The small molecule below binds the protein below.
Small molecule (SMILES): CC(=O)C(=O)O

Sequence of chain 1.A:
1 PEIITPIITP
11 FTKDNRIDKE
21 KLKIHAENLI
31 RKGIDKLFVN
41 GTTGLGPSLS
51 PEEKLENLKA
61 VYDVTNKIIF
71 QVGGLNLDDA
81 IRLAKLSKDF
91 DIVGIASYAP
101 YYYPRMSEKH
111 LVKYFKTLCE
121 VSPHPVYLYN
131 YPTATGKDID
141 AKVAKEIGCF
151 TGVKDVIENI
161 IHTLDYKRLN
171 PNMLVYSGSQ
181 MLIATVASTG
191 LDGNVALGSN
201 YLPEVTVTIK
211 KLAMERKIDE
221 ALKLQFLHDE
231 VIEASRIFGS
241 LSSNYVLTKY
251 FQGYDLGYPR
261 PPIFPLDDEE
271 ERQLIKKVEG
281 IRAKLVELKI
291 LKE

Binding-site contacts:
Ligand atom O contacts residue TYR129 of chain 1.A at 3.4 Å (h-bond).
Ligand atom CB contacts residue VAL195 of chain 1.A at 3.7 Å (hydrophobic).
Ligand atom O3 contacts residue PRO6 of chain 1.A at 4.3 Å.
Ligand atom O3 contacts residue TYR129 of chain 1.A at 2.6 Å (h-bond).
Ligand atom OXT contacts residue THR43 of chain 1.A at 2.5 Å (h-bond).
Ligand atom C contacts residue TYR129 of chain 1.A at 4.1 Å (hydrophobic).
Ligand atom CA contacts residue VAL195 of chain 1.A at 4.4 Å (hydrophobic).
Ligand atom CA contacts residue TYR129 of chain 1.A at 3.7 Å (hydrophobic).
Ligand atom CB contacts residue VAL156 of chain 1.A at 3.7 Å (hydrophobic).
Ligand atom O contacts residue PRO6 of chain 1.A at 3.5 Å.
Ligand atom O contacts residue THR43 of chain 1.A at 2.7 Å (h-bond).
Ligand atom O contacts residue GLY41 of chain 1.A at 4.4 Å.
Ligand atom CA contacts residue THR43 of chain 1.A at 4.3 Å.
Ligand atom O contacts residue THR42 of chain 1.A at 3.5 Å.
Ligand atom O3 contacts residue VAL156 of chain 1.A at 3.6 Å.
Ligand atom OXT contacts residue PRO6 of chain 1.A at 3.4 Å.
Ligand atom OXT contacts residue LEU197 of chain 1.A at 3.6 Å.
Ligand atom CA contacts residue VAL156 of chain 1.A at 4.0 Å (hydrophobic).
Ligand atom C contacts residue THR42 of chain 1.A at 4.5 Å.
Ligand atom C contacts residue PRO6 of chain 1.A at 3.5 Å (hydrophobic).
Ligand atom CA contacts residue PRO6 of chain 1.A at 3.9 Å (hydrophobic).
Ligand atom CB contacts residue PRO6 of chain 1.A at 4.2 Å (hydrophobic).
Ligand atom C contacts residue THR43 of chain 1.A at 2.9 Å.